Binding-site contacts:
Ligand atom C03 contacts residue PRO9 of chain 2.B at 3.6 Å (hydrophobic).
Ligand atom C16 contacts residue ILE8 of chain 2.B at 4.0 Å (hydrophobic).
Ligand atom C06 contacts residue LEU223 of chain 2.A at 4.0 Å (hydrophobic).
Ligand atom C03 contacts residue ARG11 of chain 2.B at 3.8 Å.
Ligand atom C09 contacts residue ARG12 of chain 2.B at 3.7 Å.
Ligand atom C15 contacts residue PRO172 of chain 2.A at 3.5 Å (hydrophobic).
Ligand atom C09 contacts residue ASP220 of chain 2.A at 4.1 Å.
Ligand atom C08 contacts residue ARG12 of chain 2.B at 3.8 Å.
Ligand atom C07 contacts residue ASP220 of chain 2.A at 3.8 Å.
Ligand atom C08 contacts residue ASP220 of chain 2.A at 3.7 Å.
Ligand atom C20 contacts residue LYS127 of chain 2.A at 1.4 Å.
Ligand atom C10 contacts residue ARG12 of chain 2.B at 4.1 Å.
Ligand atom C20 contacts residue ILE8 of chain 2.B at 3.9 Å (hydrophobic).
Ligand atom C16 contacts residue PRO172 of chain 2.A at 3.3 Å (hydrophobic).
Ligand atom C15 contacts residue ILE173 of chain 2.A at 3.5 Å (hydrophobic).
Ligand atom C04 contacts residue PRO9 of chain 2.B at 3.4 Å (hydrophobic).
Ligand atom C03 contacts residue ARG12 of chain 2.B at 3.9 Å.
Ligand atom C19 contacts residue ASN47 of chain 2.A at 3.4 Å.
Ligand atom C07 contacts residue ARG12 of chain 2.B at 4.0 Å.
Ligand atom C14 contacts residue ILE173 of chain 2.A at 3.4 Å (hydrophobic).
Ligand atom C18 contacts residue ILE173 of chain 2.A at 3.7 Å (hydrophobic).
Ligand atom C07 contacts residue ILE224 of chain 2.A at 3.5 Å (hydrophobic).
Ligand atom O13 contacts residue ASN47 of chain 2.A at 3.1 Å (h-bond).
Ligand atom C18 contacts residue LYS127 of chain 2.A at 3.7 Å.
Ligand atom C17 contacts residue ILE173 of chain 2.A at 3.7 Å (hydrophobic).
Ligand atom C19 contacts residue PHE124 of chain 2.A at 3.8 Å (hydrophobic).
Ligand atom C16 contacts residue ILE173 of chain 2.A at 3.6 Å (hydrophobic).
Ligand atom O22 contacts residue PRO172 of chain 2.A at 3.3 Å.
Ligand atom C16 contacts residue LYS127 of chain 2.A at 3.0 Å.
Ligand atom C04 contacts residue ILE8 of chain 2.B at 3.8 Å (hydrophobic).
Ligand atom C01 contacts residue ASN47 of chain 2.A at 3.9 Å.
Ligand atom C01 contacts residue ARG12 of chain 2.B at 3.8 Å.
Ligand atom C17 contacts residue LYS127 of chain 2.A at 2.5 Å.
Ligand atom C03 contacts residue GLY10 of chain 2.B at 3.3 Å.
Ligand atom C19 contacts residue ILE173 of chain 2.A at 3.5 Å (hydrophobic).
Ligand atom C07 contacts residue LEU223 of chain 2.A at 3.9 Å (hydrophobic).
Ligand atom C01 contacts residue GLY10 of chain 2.B at 3.7 Å.
Ligand atom C06 contacts residue ILE224 of chain 2.A at 3.7 Å (hydrophobic).
Ligand atom C18 contacts residue PHE124 of chain 2.A at 3.5 Å (hydrophobic).
Ligand atom C02 contacts residue GLY10 of chain 2.B at 3.9 Å.

Sequence of chain 2.B:
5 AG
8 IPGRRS

Sequence of chain 2.A:
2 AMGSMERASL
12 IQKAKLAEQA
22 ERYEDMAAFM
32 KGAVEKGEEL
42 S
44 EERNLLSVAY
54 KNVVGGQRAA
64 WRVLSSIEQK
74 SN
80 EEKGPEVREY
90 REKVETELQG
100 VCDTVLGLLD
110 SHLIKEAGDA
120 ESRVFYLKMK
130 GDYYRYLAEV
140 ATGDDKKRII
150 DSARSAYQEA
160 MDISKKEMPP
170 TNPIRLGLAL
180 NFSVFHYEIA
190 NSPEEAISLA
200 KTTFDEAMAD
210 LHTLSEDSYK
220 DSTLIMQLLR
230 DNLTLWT

A protein and the small-molecule ligand that binds it are described below.
Small molecule (SMILES): C[C@@H]1CCc2ccccc2N1S(=O)(=O)c1ccc(C=O)cc1